Binding-site contacts:
Ligand atom C2 contacts residue SER255 of chain 1.B at 4.4 Å.
Ligand atom C1 contacts residue ASN259 of chain 1.B at 1.4 Å.
Ligand atom C3 contacts residue ASN259 of chain 1.B at 3.8 Å.
Ligand atom O7 contacts residue ASN259 of chain 1.B at 4.3 Å.
Ligand atom C1 contacts residue THR270 of chain 1.B at 3.7 Å.
Ligand atom C4 contacts residue ASN259 of chain 1.B at 4.2 Å.
Ligand atom O5 contacts residue GLY271 of chain 1.B at 4.0 Å.
Ligand atom C6 contacts residue ASP256 of chain 1.B at 3.5 Å.
Ligand atom C8 contacts residue PRO230 of chain 1.B at 3.5 Å (hydrophobic).
Ligand atom C6 contacts residue ARG272 of chain 1.B at 4.2 Å.
Ligand atom O6 contacts residue GLY271 of chain 1.B at 4.4 Å.
Ligand atom O6 contacts residue ARG272 of chain 1.B at 3.1 Å.
Ligand atom C7 contacts residue ASN259 of chain 1.B at 4.0 Å.
Ligand atom O5 contacts residue ASN259 of chain 1.B at 2.3 Å (h-bond).
Ligand atom C1 contacts residue SER255 of chain 1.B at 4.0 Å.
Ligand atom C5 contacts residue ASP256 of chain 1.B at 4.2 Å.
Ligand atom O6 contacts residue ASP256 of chain 1.B at 3.7 Å.
Ligand atom C2 contacts residue ASN259 of chain 1.B at 2.5 Å.
Ligand atom C7 contacts residue PRO230 of chain 1.B at 3.8 Å (hydrophobic).
Ligand atom C1 contacts residue GLY271 of chain 1.B at 4.3 Å.
Ligand atom O5 contacts residue ARG272 of chain 1.B at 4.4 Å.
Ligand atom C5 contacts residue ASN259 of chain 1.B at 3.6 Å.
Ligand atom N2 contacts residue ASN259 of chain 1.B at 3.0 Å (h-bond).
Ligand atom O5 contacts residue ASP256 of chain 1.B at 3.5 Å (salt-bridge).
Ligand atom O5 contacts residue THR270 of chain 1.B at 3.8 Å.
Ligand atom C5 contacts residue THR270 of chain 1.B at 4.3 Å.
Ligand atom O5 contacts residue SER255 of chain 1.B at 4.1 Å.
Ligand atom O7 contacts residue GLU229 of chain 1.B at 4.1 Å.
Ligand atom O7 contacts residue PRO230 of chain 1.B at 3.7 Å.

Sequence of chain 1.B:
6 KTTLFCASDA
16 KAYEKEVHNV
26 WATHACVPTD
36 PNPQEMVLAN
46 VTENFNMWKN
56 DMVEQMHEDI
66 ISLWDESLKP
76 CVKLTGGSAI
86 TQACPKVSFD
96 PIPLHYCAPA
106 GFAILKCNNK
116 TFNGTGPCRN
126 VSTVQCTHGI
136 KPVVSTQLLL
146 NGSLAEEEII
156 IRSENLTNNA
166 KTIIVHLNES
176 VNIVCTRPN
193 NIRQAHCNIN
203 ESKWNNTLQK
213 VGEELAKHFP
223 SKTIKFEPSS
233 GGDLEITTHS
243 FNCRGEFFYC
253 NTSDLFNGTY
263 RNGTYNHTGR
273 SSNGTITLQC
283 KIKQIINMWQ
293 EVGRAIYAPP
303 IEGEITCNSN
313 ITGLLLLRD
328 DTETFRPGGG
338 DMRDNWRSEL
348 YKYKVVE

The small molecule below binds the protein below.
Small molecule (SMILES): CC(=O)N[C@@H]1[C@@H](O)[C@H](O)[C@@H](CO)O[C@H]1O